Binding-site contacts:
Ligand atom O contacts residue LYS66 of chain 1.A at 3.0 Å.
Ligand atom O contacts residue THR80 of chain 1.A at 3.5 Å.
Ligand atom O contacts residue MET5 of chain 1.A at 3.6 Å.
Ligand atom N contacts residue MET5 of chain 1.A at 3.5 Å.
Ligand atom CA contacts residue THR143 of chain 1.A at 3.6 Å.
Ligand atom OG1 contacts residue TRP147 of chain 1.A at 2.9 Å.
Ligand atom CB contacts residue TYR99 of chain 1.A at 3.5 Å (hydrophobic).
Ligand atom OG contacts residue TYR159 of chain 1.A at 3.5 Å.
Ligand atom CD1 contacts residue GLU63 of chain 1.A at 3.6 Å.
Ligand atom CA contacts residue TYR7 of chain 1.A at 3.4 Å (hydrophobic).
Ligand atom O contacts residue ASP77 of chain 1.A at 3.6 Å (salt-bridge).
Ligand atom CD2 contacts residue TYR7 of chain 1.A at 3.6 Å (hydrophobic).
Ligand atom C contacts residue TYR159 of chain 1.A at 3.5 Å (hydrophobic).
Ligand atom O contacts residue LYS146 of chain 1.A at 2.9 Å.
Ligand atom C contacts residue TYR84 of chain 1.A at 3.6 Å (hydrophobic).
Ligand atom O contacts residue LYS66 of chain 1.A at 3.5 Å.
Ligand atom O contacts residue TRP147 of chain 1.A at 3.4 Å.
Ligand atom OG contacts residue TYR99 of chain 1.A at 3.2 Å.
Ligand atom OG1 contacts residue LEU81 of chain 1.A at 3.2 Å.
Ligand atom O contacts residue LYS146 of chain 1.A at 2.9 Å.
Ligand atom C contacts residue LYS146 of chain 1.A at 3.4 Å.
Ligand atom CD2 contacts residue PHE9 of chain 1.A at 3.3 Å (hydrophobic).
Ligand atom O contacts residue TRP147 of chain 1.A at 3.5 Å (h-bond).
Ligand atom N contacts residue TYR99 of chain 1.A at 3.0 Å (h-bond).
Ligand atom CD2 contacts residue TYR99 of chain 1.A at 2.9 Å (hydrophobic).
Ligand atom CA contacts residue THR73 of chain 1.A at 3.1 Å.
Ligand atom O contacts residue TYR159 of chain 1.A at 2.3 Å (h-bond).
Ligand atom C contacts residue THR73 of chain 1.A at 3.6 Å.
Ligand atom N contacts residue ASP77 of chain 1.A at 3.3 Å (salt-bridge).
Ligand atom CB contacts residue THR143 of chain 1.A at 3.6 Å.
Ligand atom N contacts residue TYR171 of chain 1.A at 3.0 Å (h-bond).
Ligand atom CD2 contacts residue THR163 of chain 1.A at 3.3 Å.
Ligand atom OXT contacts residue THR143 of chain 1.A at 3.4 Å (h-bond).
Ligand atom N contacts residue TYR7 of chain 1.A at 2.9 Å (h-bond).
Ligand atom C3 contacts residue LYS66 of chain 1.A at 3.5 Å.
Ligand atom CA contacts residue ASP77 of chain 1.A at 3.2 Å.
Ligand atom C contacts residue TYR7 of chain 1.A at 3.4 Å (hydrophobic).
Ligand atom O contacts residue TYR7 of chain 1.A at 3.0 Å.
Ligand atom OG1 contacts residue ARG97 of chain 1.A at 3.2 Å (salt-bridge).
Ligand atom OXT contacts residue TYR84 of chain 1.A at 2.5 Å (h-bond).

Sequence of chain 1.A:
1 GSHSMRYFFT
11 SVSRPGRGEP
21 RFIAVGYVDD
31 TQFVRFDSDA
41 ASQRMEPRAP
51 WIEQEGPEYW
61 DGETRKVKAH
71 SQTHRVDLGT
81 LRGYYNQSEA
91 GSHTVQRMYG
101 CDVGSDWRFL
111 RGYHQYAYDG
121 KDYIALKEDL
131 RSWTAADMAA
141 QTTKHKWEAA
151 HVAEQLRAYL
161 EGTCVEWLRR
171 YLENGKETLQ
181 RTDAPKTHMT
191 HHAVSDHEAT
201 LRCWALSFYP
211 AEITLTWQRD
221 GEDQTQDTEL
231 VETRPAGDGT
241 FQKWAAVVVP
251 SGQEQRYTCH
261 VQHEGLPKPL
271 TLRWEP

This small molecule binds to this protein.
Small molecule (SMILES): CC(C)C[C@H](NC(=O)[C@@H](N)CC(C)C)C(=O)N[C@@H](CO)C(=O)N[C@@H](Cc1ccc(O)c(C(C)(C)C)c1)C(=O)N[C@@H](Cc1ccccc1)C(=O)NCC(=O)N[C@H](C(=O)N1CCC[C@H]1C(=O)N[C@H](C(=O)O)[C@@H](C)O)[C@@H](C)O